Binding-site contacts:
Ligand atom C5 contacts residue PHE74 of chain 1.B at 3.6 Å (hydrophobic).
Ligand atom N9 contacts residue PHE74 of chain 1.B at 3.4 Å.
Ligand atom O1B contacts residue ASN82 of chain 1.B at 2.9 Å (h-bond).
Ligand atom O3B contacts residue ASN82 of chain 1.B at 3.7 Å.
Ligand atom O2' contacts residue LYS142 of chain 1.B at 3.3 Å (salt-bridge).
Ligand atom O3B contacts residue LEU104 of chain 1.B at 3.6 Å.
Ligand atom N1 contacts residue ARG79 of chain 1.B at 2.9 Å (salt-bridge).
Ligand atom O2A contacts residue ILE105 of chain 1.B at 3.0 Å (h-bond).
Ligand atom C2 contacts residue THR157 of chain 1.B at 3.6 Å.
Ligand atom C2' contacts residue LEU144 of chain 1.B at 3.6 Å (hydrophobic).
Ligand atom N1 contacts residue PHE156 of chain 1.B at 3.4 Å.
Ligand atom O4' contacts residue ASP62 of chain 1.B at 3.5 Å (salt-bridge).
Ligand atom O1B contacts residue ARG65 of chain 1.B at 2.9 Å (salt-bridge).
Ligand atom O4' contacts residue PHE74 of chain 1.B at 3.0 Å.
Ligand atom O2A contacts residue LEU104 of chain 1.B at 3.4 Å.
Ligand atom N3 contacts residue PHE156 of chain 1.B at 3.6 Å.
Ligand atom N6 contacts residue GLY155 of chain 1.B at 3.1 Å (h-bond).
Ligand atom O2B contacts residue PRO107 of chain 1.B at 3.1 Å.
Ligand atom N7 contacts residue PHE74 of chain 1.B at 3.7 Å.
Ligand atom N6 contacts residue ARG79 of chain 1.B at 3.4 Å (salt-bridge).
Ligand atom C4' contacts residue ASP62 of chain 1.B at 3.6 Å.
Ligand atom N6 contacts residue PHE156 of chain 1.B at 3.7 Å.
Ligand atom O1A contacts residue ARG65 of chain 1.B at 2.9 Å (salt-bridge).
Ligand atom O2B contacts residue ARG79 of chain 1.B at 2.9 Å (salt-bridge).
Ligand atom C8 contacts residue PHE74 of chain 1.B at 3.4 Å (hydrophobic).
Ligand atom O1A contacts residue ASN82 of chain 1.B at 2.9 Å (h-bond).
Ligand atom C1' contacts residue PHE74 of chain 1.B at 3.6 Å (hydrophobic).
Ligand atom N1 contacts residue THR157 of chain 1.B at 3.5 Å (h-bond).
Ligand atom O1A contacts residue GLY61 of chain 1.B at 3.7 Å.
Ligand atom C4 contacts residue PHE74 of chain 1.B at 3.5 Å (hydrophobic).
Ligand atom C6 contacts residue ARG79 of chain 1.B at 3.4 Å.
Ligand atom N6 contacts residue LYS154 of chain 1.B at 3.5 Å (salt-bridge).
Ligand atom O3B contacts residue ILE105 of chain 1.B at 3.6 Å (h-bond).
Ligand atom O2' contacts residue LEU144 of chain 1.B at 3.5 Å.
Ligand atom O3B contacts residue SER106 of chain 1.B at 2.9 Å (h-bond).
Ligand atom O5' contacts residue ARG65 of chain 1.B at 3.6 Å.
Ligand atom C2 contacts residue PHE156 of chain 1.B at 3.6 Å (hydrophobic).
Ligand atom O5' contacts residue PHE74 of chain 1.B at 3.6 Å.
Ligand atom C6 contacts residue PHE156 of chain 1.B at 3.6 Å (hydrophobic).
Ligand atom C2 contacts residue ARG79 of chain 1.B at 3.6 Å.

A small-molecule ligand and the protein it binds are described below.
Small molecule (SMILES): Nc1ncnc2c1ncn2[C@@H]1O[C@H](CO[P](=O)(O)OS(=O)(=O)O)[C@@H](O)[C@H]1O

Sequence of chain 1.B:
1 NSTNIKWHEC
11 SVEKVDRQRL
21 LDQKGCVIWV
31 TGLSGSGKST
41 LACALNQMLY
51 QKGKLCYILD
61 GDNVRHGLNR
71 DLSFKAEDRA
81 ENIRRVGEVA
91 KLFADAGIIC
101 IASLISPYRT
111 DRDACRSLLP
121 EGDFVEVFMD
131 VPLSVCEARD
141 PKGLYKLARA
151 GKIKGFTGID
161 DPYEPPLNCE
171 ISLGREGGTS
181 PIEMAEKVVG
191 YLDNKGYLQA